Sequence of chain 1.B:
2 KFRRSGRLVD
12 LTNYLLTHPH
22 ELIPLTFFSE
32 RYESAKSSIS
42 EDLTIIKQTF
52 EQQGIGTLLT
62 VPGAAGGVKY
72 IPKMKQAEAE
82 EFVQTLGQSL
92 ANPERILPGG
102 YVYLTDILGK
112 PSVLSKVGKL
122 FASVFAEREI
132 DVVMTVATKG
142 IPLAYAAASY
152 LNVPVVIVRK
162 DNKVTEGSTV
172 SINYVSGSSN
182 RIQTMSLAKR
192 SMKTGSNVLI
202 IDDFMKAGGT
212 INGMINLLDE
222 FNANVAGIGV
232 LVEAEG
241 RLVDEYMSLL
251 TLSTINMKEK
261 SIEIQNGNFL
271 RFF

Binding-site contacts:
Ligand atom O1A contacts residue THR211 of chain 1.B at 3.0 Å (h-bond).
Ligand atom O1A contacts residue GLY209 of chain 1.B at 3.5 Å.
Ligand atom N2 contacts residue GLY101 of chain 1.B at 2.5 Å (h-bond).
Ligand atom O2B contacts residue GLY210 of chain 1.B at 3.2 Å (h-bond).
Ligand atom N2 contacts residue TYR102 of chain 1.B at 3.2 Å.
Ligand atom O1D contacts residue TYR102 of chain 1.B at 3.3 Å (h-bond).
Ligand atom O2A contacts residue THR211 of chain 1.B at 3.0 Å (h-bond).
Ligand atom O3A contacts residue GLY210 of chain 1.B at 3.1 Å (h-bond).
Ligand atom O1B contacts residue ALA208 of chain 1.B at 2.9 Å.
Ligand atom O2C contacts residue GLY178 of chain 1.B at 3.1 Å (h-bond).
Ligand atom O1C contacts residue LYS207 of chain 1.B at 2.9 Å.
Ligand atom PB contacts residue GLY210 of chain 1.B at 3.1 Å.
Ligand atom O3B contacts residue GLY178 of chain 1.B at 2.8 Å (h-bond).
Ligand atom O5' contacts residue LYS207 of chain 1.B at 3.0 Å (salt-bridge).
Ligand atom N1 contacts residue TYR102 of chain 1.B at 3.4 Å.
Ligand atom O1B contacts residue GLY178 of chain 1.B at 2.9 Å (h-bond).
Ligand atom O4' contacts residue PHE205 of chain 1.B at 3.4 Å.
Ligand atom O2C contacts residue SER179 of chain 1.B at 2.8 Å.
Ligand atom C4' contacts residue LYS207 of chain 1.B at 3.5 Å.
Ligand atom O3A contacts residue ALA208 of chain 1.B at 2.8 Å (h-bond).
Ligand atom O2' contacts residue TYR102 of chain 1.B at 2.9 Å (h-bond).
Ligand atom PB contacts residue ALA208 of chain 1.B at 2.6 Å.
Ligand atom O3B contacts residue SER177 of chain 1.B at 3.3 Å.
Ligand atom O2B contacts residue GLY209 of chain 1.B at 2.7 Å (h-bond).
Ligand atom O3B contacts residue GLY210 of chain 1.B at 2.8 Å (h-bond).
Ligand atom O2C contacts residue SER177 of chain 1.B at 2.8 Å (h-bond).
Ligand atom O3C contacts residue SER179 of chain 1.B at 3.5 Å.
Ligand atom O2D contacts residue LYS207 of chain 1.B at 1.3 Å (salt-bridge).
Ligand atom O3D contacts residue LYS207 of chain 1.B at 3.5 Å (salt-bridge).
Ligand atom O2B contacts residue ALA208 of chain 1.B at 1.4 Å.
Ligand atom PB contacts residue GLY209 of chain 1.B at 3.1 Å.
Ligand atom O1D contacts residue LYS207 of chain 1.B at 3.5 Å (salt-bridge).
Ligand atom N1 contacts residue VAL103 of chain 1.B at 2.8 Å (h-bond).
Ligand atom O1A contacts residue GLY210 of chain 1.B at 3.4 Å (h-bond).
Ligand atom O3A contacts residue GLY209 of chain 1.B at 2.4 Å (h-bond).
Ligand atom O6 contacts residue VAL103 of chain 1.B at 2.9 Å (h-bond).
Ligand atom PB contacts residue GLY178 of chain 1.B at 3.4 Å.
Ligand atom PD contacts residue LYS207 of chain 1.B at 2.8 Å.
Ligand atom C2 contacts residue TYR102 of chain 1.B at 3.4 Å (hydrophobic).
Ligand atom C4 contacts residue PHE205 of chain 1.B at 3.5 Å (hydrophobic).

This small molecule binds to this protein.
Small molecule (SMILES): Nc1nc2c(ncn2[C@@H]2O[C@H](CO[P](=O)(O)OP(=O)(O)O)[C@@H](O[P](=O)(O)OP(=O)(O)O)[C@H]2O)c(=O)[nH]1